Sequence of chain 1.A:
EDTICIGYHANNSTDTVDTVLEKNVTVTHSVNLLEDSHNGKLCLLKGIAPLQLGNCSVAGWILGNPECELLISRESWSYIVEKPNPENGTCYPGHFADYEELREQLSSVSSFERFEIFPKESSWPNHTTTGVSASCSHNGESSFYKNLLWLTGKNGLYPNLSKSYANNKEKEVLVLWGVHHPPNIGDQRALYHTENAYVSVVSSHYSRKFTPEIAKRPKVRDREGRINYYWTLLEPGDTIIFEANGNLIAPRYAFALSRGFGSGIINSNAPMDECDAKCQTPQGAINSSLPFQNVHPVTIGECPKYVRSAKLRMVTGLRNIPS

Binding-site contacts:
Ligand atom C4 contacts residue ASN55 of chain 1.A at 4.2 Å.
Ligand atom O7 contacts residue ASN55 of chain 1.A at 3.4 Å (h-bond).
Ligand atom C7 contacts residue ASN55 of chain 1.A at 3.4 Å.
Ligand atom C3 contacts residue ASN55 of chain 1.A at 3.8 Å.
Ligand atom O5 contacts residue ASN55 of chain 1.A at 2.3 Å (h-bond).
Ligand atom C5 contacts residue ASN55 of chain 1.A at 3.6 Å.
Ligand atom C2 contacts residue ASN55 of chain 1.A at 2.5 Å.
Ligand atom C1 contacts residue ASN55 of chain 1.A at 1.4 Å.
Ligand atom C8 contacts residue ASN55 of chain 1.A at 4.5 Å.
Ligand atom N2 contacts residue ASN55 of chain 1.A at 2.9 Å (h-bond).

A small-molecule ligand and the protein it binds are described below.
Small molecule (SMILES): CC(=O)N[C@H]1[C@H](O[C@H]2[C@H](O)[C@@H](NC(C)=O)CO[C@@H]2CO)O[C@H](CO)[C@@H](O)[C@@H]1O